Binding-site contacts:
Ligand atom C3 contacts residue ASP538 of chain 1.A at 3.9 Å.
Ligand atom C1 contacts residue LYS454 of chain 1.A at 3.6 Å.
Ligand atom C8 contacts residue SER540 of chain 1.A at 3.7 Å.
Ligand atom N2 contacts residue ASN568 of chain 1.A at 2.9 Å (h-bond).
Ligand atom C7 contacts residue SER540 of chain 1.A at 3.8 Å.
Ligand atom C8 contacts residue TYR512 of chain 1.A at 2.8 Å (hydrophobic).
Ligand atom C6 contacts residue GLU590 of chain 1.A at 3.3 Å.
Ligand atom C7 contacts residue TYR512 of chain 1.A at 3.9 Å (hydrophobic).
Ligand atom C3 contacts residue ASN568 of chain 1.A at 3.7 Å.
Ligand atom C7 contacts residue ASP538 of chain 1.A at 3.7 Å.
Ligand atom C2 contacts residue GLN456 of chain 1.A at 3.9 Å.
Ligand atom C2 contacts residue ASN568 of chain 1.A at 2.4 Å.
Ligand atom C1 contacts residue ASN568 of chain 1.A at 1.4 Å.
Ligand atom C4 contacts residue GLN456 of chain 1.A at 3.6 Å.
Ligand atom N2 contacts residue ASP538 of chain 1.A at 2.7 Å (salt-bridge).
Ligand atom O7 contacts residue ASN568 of chain 1.A at 3.8 Å.
Ligand atom N2 contacts residue SER540 of chain 1.A at 3.8 Å.
Ligand atom C5 contacts residue ASN568 of chain 1.A at 3.6 Å.
Ligand atom C1 contacts residue ASP538 of chain 1.A at 3.5 Å.
Ligand atom C7 contacts residue ASN568 of chain 1.A at 3.5 Å.
Ligand atom O3 contacts residue LYS454 of chain 1.A at 2.9 Å (salt-bridge).
Ligand atom C2 contacts residue ASP538 of chain 1.A at 3.5 Å.
Ligand atom O5 contacts residue GLN456 of chain 1.A at 3.5 Å (h-bond).
Ligand atom O3 contacts residue GLN456 of chain 1.A at 2.7 Å (h-bond).
Ligand atom C3 contacts residue LYS454 of chain 1.A at 3.5 Å.
Ligand atom O7 contacts residue TYR512 of chain 1.A at 3.8 Å.
Ligand atom C7 contacts residue GLN456 of chain 1.A at 4.0 Å.
Ligand atom C8 contacts residue LYS454 of chain 1.A at 3.2 Å.
Ligand atom C3 contacts residue GLN456 of chain 1.A at 3.6 Å.
Ligand atom C6 contacts residue VAL566 of chain 1.A at 3.7 Å (hydrophobic).
Ligand atom C8 contacts residue ASP538 of chain 1.A at 3.7 Å.
Ligand atom C8 contacts residue GLN456 of chain 1.A at 3.4 Å.
Ligand atom C2 contacts residue LYS454 of chain 1.A at 3.8 Å.
Ligand atom O5 contacts residue LYS454 of chain 1.A at 3.7 Å.
Ligand atom O5 contacts residue VAL592 of chain 1.A at 3.6 Å.
Ligand atom O4 contacts residue LYS454 of chain 1.A at 2.9 Å (salt-bridge).
Ligand atom C4 contacts residue LYS454 of chain 1.A at 3.9 Å.
Ligand atom O6 contacts residue GLU590 of chain 1.A at 2.6 Å (salt-bridge).
Ligand atom O5 contacts residue ASN568 of chain 1.A at 2.3 Å (h-bond).
Ligand atom O6 contacts residue VAL592 of chain 1.A at 3.6 Å.

This small molecule binds to this protein.
Small molecule (SMILES): CC(=O)N[C@H]1[C@H](O[C@H]2[C@H](O)[C@@H](NC(C)=O)CO[C@@H]2CO)O[C@H](CO)[C@@H](O[C@@H]2O[C@H](CO)[C@@H](O)[C@H](O)[C@@H]2O)[C@@H]1O

Sequence of chain 1.A:
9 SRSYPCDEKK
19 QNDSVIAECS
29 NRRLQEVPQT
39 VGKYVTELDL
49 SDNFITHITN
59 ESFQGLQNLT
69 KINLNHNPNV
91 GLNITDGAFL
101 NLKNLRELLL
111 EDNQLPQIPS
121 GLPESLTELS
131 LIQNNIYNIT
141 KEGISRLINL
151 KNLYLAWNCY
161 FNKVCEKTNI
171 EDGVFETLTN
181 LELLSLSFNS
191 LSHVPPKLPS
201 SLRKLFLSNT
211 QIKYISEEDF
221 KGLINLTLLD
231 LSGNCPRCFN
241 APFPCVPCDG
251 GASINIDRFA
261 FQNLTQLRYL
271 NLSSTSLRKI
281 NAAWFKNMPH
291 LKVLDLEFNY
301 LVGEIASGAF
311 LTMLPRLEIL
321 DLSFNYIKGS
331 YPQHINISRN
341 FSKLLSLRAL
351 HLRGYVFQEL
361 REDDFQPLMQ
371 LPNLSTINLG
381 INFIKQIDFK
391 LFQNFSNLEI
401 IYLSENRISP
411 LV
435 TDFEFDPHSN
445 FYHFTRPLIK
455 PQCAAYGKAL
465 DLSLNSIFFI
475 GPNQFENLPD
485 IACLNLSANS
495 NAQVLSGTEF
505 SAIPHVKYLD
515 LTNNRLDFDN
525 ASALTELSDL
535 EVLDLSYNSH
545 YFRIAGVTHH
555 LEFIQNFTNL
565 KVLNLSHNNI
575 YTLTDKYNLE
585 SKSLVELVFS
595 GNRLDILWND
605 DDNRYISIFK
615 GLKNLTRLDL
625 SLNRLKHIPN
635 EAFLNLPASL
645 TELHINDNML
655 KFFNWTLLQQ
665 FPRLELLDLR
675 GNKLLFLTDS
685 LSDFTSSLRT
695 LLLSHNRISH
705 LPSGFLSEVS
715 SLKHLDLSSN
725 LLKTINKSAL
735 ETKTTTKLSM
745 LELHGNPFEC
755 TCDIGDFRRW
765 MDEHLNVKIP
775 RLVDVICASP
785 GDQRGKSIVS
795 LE